Binding-site contacts:
Ligand atom C2 contacts residue THR156 of chain 1.B at 4.2 Å.
Ligand atom O6 contacts residue GLU150 of chain 1.B at 3.3 Å.
Ligand atom O5 contacts residue THR156 of chain 1.B at 3.9 Å.
Ligand atom O7 contacts residue ASN154 of chain 1.B at 3.2 Å (h-bond).
Ligand atom C6 contacts residue ALA147 of chain 1.B at 3.8 Å (hydrophobic).
Ligand atom C5 contacts residue ASN154 of chain 1.B at 3.6 Å.
Ligand atom O6 contacts residue ALA147 of chain 1.B at 4.0 Å.
Ligand atom C1 contacts residue SER151 of chain 1.B at 4.0 Å.
Ligand atom C1 contacts residue THR156 of chain 1.B at 3.2 Å.
Ligand atom C7 contacts residue THR156 of chain 1.B at 4.1 Å.
Ligand atom C2 contacts residue ASN154 of chain 1.B at 2.0 Å.
Ligand atom N2 contacts residue THR156 of chain 1.B at 3.6 Å.
Ligand atom C7 contacts residue ASN154 of chain 1.B at 3.2 Å.
Ligand atom O5 contacts residue ASN154 of chain 1.B at 2.4 Å (h-bond).
Ligand atom C8 contacts residue THR156 of chain 1.B at 3.8 Å.
Ligand atom O3 contacts residue ASN154 of chain 1.B at 4.3 Å.
Ligand atom C4 contacts residue ASN154 of chain 1.B at 3.9 Å.
Ligand atom C3 contacts residue ASN154 of chain 1.B at 3.4 Å.
Ligand atom C5 contacts residue GLU150 of chain 1.B at 4.4 Å.
Ligand atom C5 contacts residue THR156 of chain 1.B at 4.4 Å.
Ligand atom N2 contacts residue ASN154 of chain 1.B at 2.7 Å (h-bond).
Ligand atom O5 contacts residue GLU150 of chain 1.B at 3.5 Å.
Ligand atom C1 contacts residue GLU150 of chain 1.B at 3.8 Å.
Ligand atom C6 contacts residue GLU150 of chain 1.B at 4.2 Å.
Ligand atom C1 contacts residue ASN154 of chain 1.B at 1.4 Å.
Ligand atom O5 contacts residue SER151 of chain 1.B at 3.8 Å.
Ligand atom C8 contacts residue ASN154 of chain 1.B at 4.1 Å.

Sequence of chain 1.B:
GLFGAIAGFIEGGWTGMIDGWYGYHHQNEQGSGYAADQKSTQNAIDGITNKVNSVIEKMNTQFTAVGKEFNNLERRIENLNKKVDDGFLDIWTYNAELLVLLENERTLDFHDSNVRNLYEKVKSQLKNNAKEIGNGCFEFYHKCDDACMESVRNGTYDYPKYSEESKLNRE

This protein binds this small molecule.
Small molecule (SMILES): CC(=O)N[C@@H]1[C@@H](O)[C@H](O)[C@@H](CO)O[C@H]1O